This small molecule binds to this protein.
Small molecule (SMILES): Cc1cn([C@H]2C[C@H](O[P](=O)(O)OC[C@H]3O[C@@H](n4ccc(N)nc4=O)C[C@@H]3O[P](=O)(O)OC[C@H]3O[C@@H](n4cnc5c(=O)nc(N)[nH]c54)C[C@@H]3O[P](=O)(O)OC[C@H]3O[C@@H](n4cnc5c(=O)nc(N)[nH]c54)C[C@@H]3O)[C@@H](CO[P](=O)(O)O[C@H]3C[C@H](n4cnc5c(=O)nc(N)[nH]c54)O[C@@H]3COP(=O)(O)O)O2)c(=O)[nH]c1=O

Binding-site contacts:
Ligand atom O5' contacts residue LYS35 of chain 1.D at 3.8 Å.
Ligand atom O5' contacts residue GLY66 of chain 1.D at 3.3 Å.
Ligand atom OP1 contacts residue GLY66 of chain 1.D at 2.7 Å (h-bond).
Ligand atom C5' contacts residue TYR39 of chain 1.D at 3.5 Å (hydrophobic).
Ligand atom OP1 contacts residue ILE69 of chain 1.D at 3.0 Å (h-bond).
Ligand atom OP1 contacts residue PRO63 of chain 1.D at 3.6 Å.
Ligand atom O3' contacts residue VAL65 of chain 1.D at 3.8 Å.
Ligand atom C5' contacts residue GLY66 of chain 1.D at 3.4 Å.
Ligand atom OP2 contacts residue THR67 of chain 1.D at 3.8 Å.
Ligand atom O3' contacts residue GLY64 of chain 1.D at 3.4 Å.
Ligand atom C3' contacts residue GLY66 of chain 1.D at 3.7 Å.
Ligand atom O6 contacts residue HIS34 of chain 1.D at 3.8 Å.
Ligand atom C5 contacts residue MN1 of chain 1.F at 3.6 Å.
Ligand atom O3' contacts residue ILE69 of chain 1.D at 3.5 Å.
Ligand atom C8 contacts residue MN1 of chain 1.F at 3.5 Å.
Ligand atom O6 contacts residue MN1 of chain 1.F at 3.7 Å.
Ligand atom OP1 contacts residue GLY64 of chain 1.D at 2.7 Å (h-bond).
Ligand atom C4' contacts residue GLY64 of chain 1.D at 3.2 Å.
Ligand atom P contacts residue LYS68 of chain 1.D at 3.8 Å.
Ligand atom N3 contacts residue ALA38 of chain 1.D at 3.5 Å.
Ligand atom OP3 contacts residue LYS35 of chain 1.D at 2.5 Å (salt-bridge).
Ligand atom OP1 contacts residue VAL65 of chain 1.D at 3.6 Å.
Ligand atom P contacts residue LYS35 of chain 1.D at 3.5 Å.
Ligand atom OP1 contacts residue LYS68 of chain 1.D at 3.6 Å (salt-bridge).
Ligand atom P contacts residue NA1 of chain 1.N at 3.6 Å.
Ligand atom OP2 contacts residue LYS68 of chain 1.D at 3.2 Å.
Ligand atom N7 contacts residue MN1 of chain 1.F at 2.6 Å.
Ligand atom OP1 contacts residue NA1 of chain 1.N at 2.7 Å (h-bond).
Ligand atom OP1 contacts residue LYS68 of chain 1.D at 3.1 Å.
Ligand atom P contacts residue GLY66 of chain 1.D at 3.5 Å.
Ligand atom OP1 contacts residue THR67 of chain 1.D at 3.6 Å.
Ligand atom O4' contacts residue ALA38 of chain 1.D at 3.6 Å.
Ligand atom N1 contacts residue HIS34 of chain 1.D at 3.9 Å.
Ligand atom OP2 contacts residue LYS68 of chain 1.D at 3.3 Å (salt-bridge).
Ligand atom OP1 contacts residue LEU62 of chain 1.D at 3.7 Å.
Ligand atom OP2 contacts residue VAL65 of chain 1.D at 3.8 Å.
Ligand atom C5' contacts residue GLY64 of chain 1.D at 3.2 Å.
Ligand atom OP2 contacts residue NA1 of chain 1.N at 3.7 Å.
Ligand atom OP2 contacts residue LYS35 of chain 1.D at 3.4 Å (salt-bridge).
Ligand atom P contacts residue GLY64 of chain 1.D at 3.8 Å.

Sequence of chain 1.D:
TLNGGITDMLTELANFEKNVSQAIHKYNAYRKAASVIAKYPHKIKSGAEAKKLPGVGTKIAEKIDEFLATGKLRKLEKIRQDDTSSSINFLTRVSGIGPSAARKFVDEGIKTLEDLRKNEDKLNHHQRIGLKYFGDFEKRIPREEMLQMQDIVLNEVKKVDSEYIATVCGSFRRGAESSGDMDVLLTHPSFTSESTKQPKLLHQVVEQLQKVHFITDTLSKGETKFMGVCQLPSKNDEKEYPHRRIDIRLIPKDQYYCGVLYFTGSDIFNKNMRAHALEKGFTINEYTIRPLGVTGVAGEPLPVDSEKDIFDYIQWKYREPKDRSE